The small molecule below binds the protein below.
Small molecule (SMILES): O=C(O)Cc1cc(O)ccc1Nc1c(Cl)cccc1Cl

Binding-site contacts:
Ligand atom O contacts residue TYR29 of chain 1.E at 2.8 Å (h-bond).
Ligand atom C contacts residue ILE21 of chain 1.E at 3.4 Å (hydrophobic).
Ligand atom O1 contacts residue ILE21 of chain 1.E at 3.7 Å.
Ligand atom C11 contacts residue TYR58 of chain 1.E at 3.4 Å (hydrophobic).
Ligand atom C9 contacts residue ILE21 of chain 1.E at 3.8 Å (hydrophobic).
Ligand atom C contacts residue ARG113 of chain 1.E at 3.2 Å.
Ligand atom C7 contacts residue SER134 of chain 1.E at 3.7 Å.
Ligand atom C contacts residue TYR29 of chain 1.E at 3.4 Å (hydrophobic).
Ligand atom N contacts residue ILE21 of chain 1.E at 3.4 Å.
Ligand atom O1 contacts residue ARG129 of chain 1.E at 2.8 Å (salt-bridge).
Ligand atom C11 contacts residue ARG129 of chain 1.E at 3.6 Å.
Ligand atom C12 contacts residue TYR58 of chain 1.E at 3.7 Å (hydrophobic).
Ligand atom C4 contacts residue ILE21 of chain 1.E at 3.3 Å (hydrophobic).
Ligand atom O2 contacts residue GLU41 of chain 1.E at 2.6 Å (salt-bridge).
Ligand atom C1 contacts residue ILE21 of chain 1.E at 3.7 Å (hydrophobic).
Ligand atom O2 contacts residue TYR58 of chain 1.E at 3.4 Å.
Ligand atom C4 contacts residue SER134 of chain 1.E at 3.8 Å.
Ligand atom C contacts residue ARG129 of chain 1.E at 3.9 Å.
Ligand atom C12 contacts residue GLU41 of chain 1.E at 3.5 Å.
Ligand atom C5 contacts residue ILE21 of chain 1.E at 3.7 Å (hydrophobic).
Ligand atom C13 contacts residue GLU41 of chain 1.E at 3.8 Å.
Ligand atom C contacts residue MET127 of chain 1.E at 4.0 Å (hydrophobic).
Ligand atom C5 contacts residue SER134 of chain 1.E at 3.2 Å.
Ligand atom CL1 contacts residue TYR58 of chain 1.E at 3.8 Å.
Ligand atom C1 contacts residue TYR29 of chain 1.E at 3.3 Å (hydrophobic).
Ligand atom O contacts residue ILE21 of chain 1.E at 3.7 Å.
Ligand atom C13 contacts residue HIS55 of chain 1.E at 3.1 Å.
Ligand atom C10 contacts residue ARG129 of chain 1.E at 3.6 Å.
Ligand atom C10 contacts residue SER134 of chain 1.E at 3.8 Å.
Ligand atom O1 contacts residue MET127 of chain 1.E at 3.9 Å.
Ligand atom C6 contacts residue SER134 of chain 1.E at 3.4 Å.
Ligand atom O1 contacts residue ARG113 of chain 1.E at 2.8 Å (salt-bridge).
Ligand atom CL contacts residue SER134 of chain 1.E at 3.5 Å.
Ligand atom O2 contacts residue HIS55 of chain 1.E at 2.6 Å (h-bond).
Ligand atom O contacts residue MET127 of chain 1.E at 3.3 Å (h-bond).
Ligand atom C12 contacts residue HIS55 of chain 1.E at 3.3 Å.
Ligand atom O contacts residue ARG113 of chain 1.E at 2.9 Å (salt-bridge).
Ligand atom CL contacts residue ARG93 of chain 1.E at 2.8 Å.
Ligand atom C8 contacts residue LEU62 of chain 1.E at 3.6 Å (hydrophobic).
Ligand atom C11 contacts residue GLU41 of chain 1.E at 3.9 Å.

Sequence of chain 1.E:
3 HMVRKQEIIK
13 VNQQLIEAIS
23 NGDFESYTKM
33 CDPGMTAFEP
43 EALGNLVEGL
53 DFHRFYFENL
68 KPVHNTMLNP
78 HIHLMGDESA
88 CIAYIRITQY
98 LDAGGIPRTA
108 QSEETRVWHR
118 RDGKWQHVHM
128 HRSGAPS